Binding-site contacts:
Ligand atom O4' contacts residue LYS117 of chain 1.A at 3.1 Å (salt-bridge).
Ligand atom C6 contacts residue LYS117 of chain 1.A at 3.4 Å.
Ligand atom O1B contacts residue LYS16 of chain 1.A at 2.5 Å (salt-bridge).
Ligand atom N9 contacts residue LYS117 of chain 1.A at 3.4 Å.
Ligand atom O6 contacts residue ALA146 of chain 1.A at 2.8 Å (h-bond).
Ligand atom O3G contacts residue GLY12 of chain 1.A at 3.2 Å.
Ligand atom O2G contacts residue MG1 of chain 1.C at 2.0 Å.
Ligand atom O1A contacts residue SER17 of chain 1.A at 3.3 Å (h-bond).
Ligand atom O1B contacts residue VAL14 of chain 1.A at 3.3 Å (h-bond).
Ligand atom PG contacts residue ZN1 of chain 1.F at 3.2 Å.
Ligand atom PB contacts residue MG1 of chain 1.C at 3.2 Å.
Ligand atom O1B contacts residue GLY13 of chain 1.A at 3.2 Å (h-bond).
Ligand atom N3B contacts residue GLY13 of chain 1.A at 3.0 Å (h-bond).
Ligand atom O2' contacts residue VAL29 of chain 1.A at 3.0 Å (h-bond).
Ligand atom O1G contacts residue ZN1 of chain 1.F at 1.9 Å.
Ligand atom C5 contacts residue LYS117 of chain 1.A at 3.4 Å.
Ligand atom O2' contacts residue ASP30 of chain 1.A at 3.1 Å.
Ligand atom PG contacts residue MG1 of chain 1.C at 3.0 Å.
Ligand atom O3' contacts residue GLU31 of chain 1.A at 3.3 Å (salt-bridge).
Ligand atom O6 contacts residue ASN116 of chain 1.A at 3.3 Å (h-bond).
Ligand atom O1G contacts residue YCN1 of chain 1.E at 3.3 Å (h-bond).
Ligand atom O2G contacts residue YCN1 of chain 1.E at 3.4 Å.
Ligand atom O1B contacts residue GLY15 of chain 1.A at 3.1 Å (h-bond).
Ligand atom O2' contacts residue PHE28 of chain 1.A at 3.3 Å.
Ligand atom O1A contacts residue ALA18 of chain 1.A at 2.6 Å (h-bond).
Ligand atom O2B contacts residue LYS16 of chain 1.A at 3.3 Å (salt-bridge).
Ligand atom O3G contacts residue LYS16 of chain 1.A at 2.6 Å (salt-bridge).
Ligand atom O1G contacts residue GLN61 of chain 1.A at 3.1 Å (h-bond).
Ligand atom N2 contacts residue ASP119 of chain 1.A at 3.1 Å (salt-bridge).
Ligand atom O3A contacts residue GLY15 of chain 1.A at 3.0 Å (h-bond).
Ligand atom O3G contacts residue GLY60 of chain 1.A at 2.8 Å (h-bond).
Ligand atom O6 contacts residue LYS147 of chain 1.A at 3.3 Å (salt-bridge).
Ligand atom N3B contacts residue MG1 of chain 1.C at 3.1 Å.
Ligand atom N1 contacts residue ASP119 of chain 1.A at 2.8 Å (salt-bridge).
Ligand atom N7 contacts residue ASN116 of chain 1.A at 3.2 Å (h-bond).
Ligand atom O1A contacts residue GLY15 of chain 1.A at 3.3 Å.
Ligand atom O2B contacts residue MG1 of chain 1.C at 2.2 Å.
Ligand atom O6 contacts residue LYS117 of chain 1.A at 3.4 Å.
Ligand atom O2A contacts residue MG1 of chain 1.C at 3.2 Å.
Ligand atom O2B contacts residue SER17 of chain 1.A at 2.8 Å (h-bond).

This protein binds this small molecule.
Small molecule (SMILES): Nc1nc2c(ncn2[C@@H]2O[C@H](CO[P](=O)(O)O[P](=O)(O)NP(=O)(O)O)[C@@H](O)[C@H]2O)c(=O)[nH]1

Sequence of chain 1.A:
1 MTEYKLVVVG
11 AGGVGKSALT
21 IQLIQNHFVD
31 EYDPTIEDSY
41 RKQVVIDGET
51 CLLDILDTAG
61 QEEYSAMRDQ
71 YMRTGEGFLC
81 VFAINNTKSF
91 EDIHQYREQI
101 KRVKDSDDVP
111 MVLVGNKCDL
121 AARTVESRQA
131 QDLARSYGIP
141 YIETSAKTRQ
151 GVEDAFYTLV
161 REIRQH